Binding-site contacts:
Ligand atom C05 contacts residue SER96 of chain 1.A at 3.8 Å.
Ligand atom C04 contacts residue SER245 of chain 1.A at 3.8 Å.
Ligand atom C12 contacts residue HEM1 of chain 1.B at 3.6 Å.
Ligand atom C02 contacts residue ARG244 of chain 1.A at 3.6 Å.
Ligand atom O03 contacts residue ARG244 of chain 1.A at 3.6 Å.
Ligand atom C07 contacts residue LEU99 of chain 1.A at 3.7 Å (hydrophobic).
Ligand atom O10 contacts residue PHE299 of chain 1.A at 3.5 Å.
Ligand atom C06 contacts residue LEU99 of chain 1.A at 3.6 Å (hydrophobic).
Ligand atom C09 contacts residue ALA249 of chain 1.A at 3.5 Å (hydrophobic).
Ligand atom C12 contacts residue LEU99 of chain 1.A at 4.0 Å (hydrophobic).
Ligand atom O01 contacts residue ARG244 of chain 1.A at 2.6 Å (salt-bridge).
Ligand atom C08 contacts residue PHE186 of chain 1.A at 3.8 Å (hydrophobic).
Ligand atom O03 contacts residue SER96 of chain 1.A at 2.5 Å (h-bond).
Ligand atom C12 contacts residue ALA249 of chain 1.A at 3.4 Å (hydrophobic).
Ligand atom C07 contacts residue PHE186 of chain 1.A at 4.0 Å (hydrophobic).
Ligand atom O01 contacts residue SER248 of chain 1.A at 3.5 Å (h-bond).
Ligand atom C13 contacts residue LEU99 of chain 1.A at 3.7 Å (hydrophobic).
Ligand atom C07 contacts residue SER248 of chain 1.A at 4.0 Å.
Ligand atom C08 contacts residue LEU99 of chain 1.A at 4.0 Å (hydrophobic).
Ligand atom O01 contacts residue SER245 of chain 1.A at 4.0 Å.
Ligand atom O03 contacts residue SER245 of chain 1.A at 3.3 Å.
Ligand atom C05 contacts residue LEU99 of chain 1.A at 4.0 Å (hydrophobic).
Ligand atom O10 contacts residue PHE183 of chain 1.A at 3.2 Å.
Ligand atom C08 contacts residue ALA249 of chain 1.A at 3.8 Å (hydrophobic).
Ligand atom O10 contacts residue ALA249 of chain 1.A at 4.0 Å.
Ligand atom C04 contacts residue SER96 of chain 1.A at 4.0 Å.
Ligand atom C02 contacts residue SER96 of chain 1.A at 3.5 Å.
Ligand atom C13 contacts residue HEM1 of chain 1.B at 3.7 Å.
Ligand atom C09 contacts residue PHE183 of chain 1.A at 4.0 Å (hydrophobic).
Ligand atom C02 contacts residue SER245 of chain 1.A at 3.5 Å.
Ligand atom C11 contacts residue PHE299 of chain 1.A at 3.8 Å (hydrophobic).
Ligand atom C11 contacts residue HEM1 of chain 1.B at 3.1 Å.
Ligand atom C05 contacts residue SER245 of chain 1.A at 3.8 Å.
Ligand atom C04 contacts residue SER248 of chain 1.A at 3.6 Å.
Ligand atom C08 contacts residue PHE183 of chain 1.A at 3.8 Å (hydrophobic).
Ligand atom C06 contacts residue ALA249 of chain 1.A at 4.0 Å (hydrophobic).
Ligand atom C07 contacts residue ALA249 of chain 1.A at 4.0 Å (hydrophobic).
Ligand atom O01 contacts residue ARG93 of chain 1.A at 4.0 Å.
Ligand atom C02 contacts residue SER248 of chain 1.A at 4.0 Å.
Ligand atom C13 contacts residue ALA249 of chain 1.A at 3.7 Å (hydrophobic).

A protein and the small-molecule ligand that binds it are described below.
Small molecule (SMILES): COc1ccc(/C=C/C(=O)O)cc1

Sequence of chain 1.A:
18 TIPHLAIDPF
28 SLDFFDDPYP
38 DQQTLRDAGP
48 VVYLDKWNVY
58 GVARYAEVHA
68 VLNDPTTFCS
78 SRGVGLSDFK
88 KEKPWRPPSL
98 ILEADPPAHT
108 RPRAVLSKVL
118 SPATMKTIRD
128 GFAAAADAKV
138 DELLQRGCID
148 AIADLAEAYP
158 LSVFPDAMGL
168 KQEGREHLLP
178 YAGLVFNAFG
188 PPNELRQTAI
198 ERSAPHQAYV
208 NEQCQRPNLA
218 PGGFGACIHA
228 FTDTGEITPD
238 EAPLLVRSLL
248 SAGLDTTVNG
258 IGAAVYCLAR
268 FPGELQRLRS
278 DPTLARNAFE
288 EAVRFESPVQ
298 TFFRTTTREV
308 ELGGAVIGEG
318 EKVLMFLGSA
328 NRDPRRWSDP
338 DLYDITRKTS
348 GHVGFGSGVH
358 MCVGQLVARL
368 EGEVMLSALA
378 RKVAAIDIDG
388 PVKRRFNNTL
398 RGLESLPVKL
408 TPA